Binding-site contacts:
Ligand atom O18 contacts residue THR313 of chain 1.A at 2.8 Å (h-bond).
Ligand atom C15 contacts residue SER61 of chain 1.A at 3.5 Å.
Ligand atom C06 contacts residue ASN149 of chain 1.A at 3.2 Å.
Ligand atom C21 contacts residue LEU290 of chain 1.A at 3.8 Å (hydrophobic).
Ligand atom C10 contacts residue VAL208 of chain 1.A at 3.7 Å (hydrophobic).
Ligand atom O19 contacts residue GLY314 of chain 1.A at 3.7 Å.
Ligand atom S05 contacts residue ASN149 of chain 1.A at 3.3 Å (h-bond).
Ligand atom C08 contacts residue ALA315 of chain 1.A at 3.6 Å (hydrophobic).
Ligand atom C09 contacts residue VAL208 of chain 1.A at 3.8 Å (hydrophobic).
Ligand atom C11 contacts residue TYR218 of chain 1.A at 3.9 Å (hydrophobic).
Ligand atom O01 contacts residue SER61 of chain 1.A at 2.3 Å (h-bond).
Ligand atom O18 contacts residue LYS312 of chain 1.A at 3.1 Å (salt-bridge).
Ligand atom B02 contacts residue TYR147 of chain 1.A at 3.5 Å.
Ligand atom O19 contacts residue ASN343 of chain 1.A at 3.3 Å (h-bond).
Ligand atom C08 contacts residue TYR218 of chain 1.A at 4.0 Å (hydrophobic).
Ligand atom O01 contacts residue GLY314 of chain 1.A at 3.6 Å.
Ligand atom B02 contacts residue SER61 of chain 1.A at 1.4 Å.
Ligand atom O01 contacts residue GLY60 of chain 1.A at 3.9 Å.
Ligand atom C06 contacts residue GLN117 of chain 1.A at 3.3 Å.
Ligand atom O19 contacts residue THR313 of chain 1.A at 2.8 Å (h-bond).
Ligand atom B02 contacts residue LYS64 of chain 1.A at 3.9 Å.
Ligand atom C15 contacts residue TYR147 of chain 1.A at 3.7 Å (hydrophobic).
Ligand atom O01 contacts residue ALA315 of chain 1.A at 2.8 Å (h-bond).
Ligand atom S05 contacts residue SER61 of chain 1.A at 3.3 Å (h-bond).
Ligand atom C17 contacts residue THR313 of chain 1.A at 3.2 Å.
Ligand atom B02 contacts residue ALA315 of chain 1.A at 4.0 Å.
Ligand atom C09 contacts residue THR316 of chain 1.A at 3.7 Å.
Ligand atom C06 contacts residue TYR218 of chain 1.A at 4.0 Å (hydrophobic).
Ligand atom O23 contacts residue SER61 of chain 1.A at 2.1 Å (h-bond).
Ligand atom C04 contacts residue ALA315 of chain 1.A at 3.7 Å (hydrophobic).
Ligand atom S05 contacts residue TYR218 of chain 1.A at 3.4 Å.
Ligand atom C12 contacts residue TYR218 of chain 1.A at 3.9 Å (hydrophobic).
Ligand atom C12 contacts residue GLN117 of chain 1.A at 3.7 Å.
Ligand atom C13 contacts residue SER61 of chain 1.A at 3.5 Å.
Ligand atom C20 contacts residue ASN286 of chain 1.A at 3.1 Å.
Ligand atom O23 contacts residue TYR147 of chain 1.A at 2.7 Å (h-bond).
Ligand atom O18 contacts residue TYR147 of chain 1.A at 3.3 Å (h-bond).
Ligand atom C21 contacts residue ASN286 of chain 1.A at 3.6 Å.
Ligand atom C07 contacts residue GLN117 of chain 1.A at 3.9 Å.
Ligand atom C04 contacts residue SER61 of chain 1.A at 2.6 Å.

Sequence of chain 1.A:
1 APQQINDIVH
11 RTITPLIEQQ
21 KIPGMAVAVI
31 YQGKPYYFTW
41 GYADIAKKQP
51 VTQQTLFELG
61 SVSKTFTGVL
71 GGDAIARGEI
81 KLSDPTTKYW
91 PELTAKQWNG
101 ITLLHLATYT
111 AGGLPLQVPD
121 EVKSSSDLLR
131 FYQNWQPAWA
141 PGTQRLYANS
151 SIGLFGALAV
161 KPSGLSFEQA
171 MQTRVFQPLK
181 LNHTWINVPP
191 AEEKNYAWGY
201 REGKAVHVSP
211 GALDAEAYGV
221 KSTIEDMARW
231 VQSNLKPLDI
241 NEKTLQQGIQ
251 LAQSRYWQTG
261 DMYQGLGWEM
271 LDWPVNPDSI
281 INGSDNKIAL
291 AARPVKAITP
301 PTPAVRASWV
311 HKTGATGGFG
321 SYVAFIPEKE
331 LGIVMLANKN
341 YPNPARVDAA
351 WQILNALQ

The protein below binds the small molecule below.
Small molecule (SMILES): O=C(O)c1cccc2c1O[B-](O)(O)[C@H](SCc1ccccc1)C2